A protein and the small-molecule ligand that binds it are described below.
Small molecule (SMILES): Brc1ccc(N2CCCNCC2)cn1

Sequence of chain 1.L:
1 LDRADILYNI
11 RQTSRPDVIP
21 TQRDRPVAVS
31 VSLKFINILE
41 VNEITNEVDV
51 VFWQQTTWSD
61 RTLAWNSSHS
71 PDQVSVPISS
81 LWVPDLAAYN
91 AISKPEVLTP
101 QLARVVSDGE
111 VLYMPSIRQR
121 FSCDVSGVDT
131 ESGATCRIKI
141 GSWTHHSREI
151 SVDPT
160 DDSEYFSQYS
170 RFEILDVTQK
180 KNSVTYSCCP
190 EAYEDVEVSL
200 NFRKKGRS

Binding-site contacts:
Ligand atom C9 contacts residue TYR192 of chain 1.K at 3.5 Å (hydrophobic).
Ligand atom BR1 contacts residue ALA103 of chain 1.L at 3.9 Å.
Ligand atom C3 contacts residue CYS188 of chain 1.K at 3.9 Å (hydrophobic).
Ligand atom C3 contacts residue CYS187 of chain 1.K at 3.9 Å (hydrophobic).
Ligand atom C7 contacts residue TRP53 of chain 1.L at 3.7 Å (hydrophobic).
Ligand atom C8 contacts residue TYR89 of chain 1.K at 3.4 Å (hydrophobic).
Ligand atom C4 contacts residue LEU112 of chain 1.L at 3.4 Å (hydrophobic).
Ligand atom C5 contacts residue THR144 of chain 1.K at 3.7 Å.
Ligand atom C9 contacts residue TRP143 of chain 1.K at 3.6 Å (hydrophobic).
Ligand atom C1 contacts residue TRP143 of chain 1.K at 3.6 Å (hydrophobic).
Ligand atom BR1 contacts residue ARG104 of chain 1.L at 3.5 Å.
Ligand atom N3 contacts residue TRP143 of chain 1.K at 2.8 Å (h-bond).
Ligand atom N2 contacts residue TRP143 of chain 1.K at 3.5 Å (h-bond).
Ligand atom N3 contacts residue TYR89 of chain 1.K at 2.9 Å (h-bond).
Ligand atom C2 contacts residue MET114 of chain 1.L at 3.4 Å (hydrophobic).
Ligand atom C10 contacts residue TYR185 of chain 1.K at 4.1 Å (hydrophobic).
Ligand atom N1 contacts residue MET114 of chain 1.L at 3.6 Å (h-bond).
Ligand atom C8 contacts residue TYR192 of chain 1.K at 3.4 Å (hydrophobic).
Ligand atom C6 contacts residue MET114 of chain 1.L at 3.9 Å (hydrophobic).
Ligand atom C10 contacts residue CYS187 of chain 1.K at 3.8 Å (hydrophobic).
Ligand atom N1 contacts residue TRP143 of chain 1.K at 4.0 Å.
Ligand atom C6 contacts residue TRP143 of chain 1.K at 3.4 Å (hydrophobic).
Ligand atom BR1 contacts residue LEU102 of chain 1.L at 3.8 Å.
Ligand atom N3 contacts residue SER142 of chain 1.K at 3.8 Å.
Ligand atom C3 contacts residue TRP143 of chain 1.K at 3.9 Å (hydrophobic).
Ligand atom C7 contacts residue TRP143 of chain 1.K at 3.7 Å (hydrophobic).
Ligand atom C3 contacts residue LEU112 of chain 1.L at 4.0 Å (hydrophobic).
Ligand atom C7 contacts residue TYR89 of chain 1.K at 3.6 Å (hydrophobic).
Ligand atom BR1 contacts residue THR144 of chain 1.K at 3.8 Å.
Ligand atom BR1 contacts residue LEU112 of chain 1.L at 3.1 Å.
Ligand atom C1 contacts residue MET114 of chain 1.L at 3.4 Å (hydrophobic).
Ligand atom C5 contacts residue LEU112 of chain 1.L at 3.9 Å (hydrophobic).
Ligand atom C8 contacts residue TYR185 of chain 1.K at 3.6 Å (hydrophobic).
Ligand atom C2 contacts residue TRP143 of chain 1.K at 3.4 Å (hydrophobic).
Ligand atom C10 contacts residue MET114 of chain 1.L at 3.7 Å (hydrophobic).
Ligand atom N2 contacts residue MET114 of chain 1.L at 3.2 Å.
Ligand atom C8 contacts residue TRP143 of chain 1.K at 3.4 Å (hydrophobic).
Ligand atom C3 contacts residue MET114 of chain 1.L at 3.9 Å (hydrophobic).
Ligand atom C9 contacts residue TYR185 of chain 1.K at 3.9 Å (hydrophobic).
Ligand atom N1 contacts residue THR144 of chain 1.K at 3.7 Å.

Sequence of chain 1.K:
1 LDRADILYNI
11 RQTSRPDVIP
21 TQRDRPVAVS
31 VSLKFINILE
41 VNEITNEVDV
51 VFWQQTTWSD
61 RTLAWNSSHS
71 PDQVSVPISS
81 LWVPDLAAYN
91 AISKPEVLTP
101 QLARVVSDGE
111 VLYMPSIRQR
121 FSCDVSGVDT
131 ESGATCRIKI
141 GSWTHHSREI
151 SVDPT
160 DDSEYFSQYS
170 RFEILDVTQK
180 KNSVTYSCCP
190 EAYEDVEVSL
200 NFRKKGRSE